Binding-site contacts:
Ligand atom C14 contacts residue VAL197 of chain 24.B at 3.6 Å (hydrophobic).
Ligand atom C10 contacts residue TYR157 of chain 24.B at 3.6 Å (hydrophobic).
Ligand atom C4 contacts residue TYR157 of chain 24.B at 3.4 Å (hydrophobic).
Ligand atom N6 contacts residue VAL194 of chain 24.B at 3.7 Å.
Ligand atom C20 contacts residue TYR110 of chain 24.B at 3.5 Å (hydrophobic).
Ligand atom C8 contacts residue PHE132 of chain 24.B at 3.4 Å (hydrophobic).
Ligand atom C23 contacts residue PHE236 of chain 24.B at 3.5 Å (hydrophobic).
Ligand atom C9 contacts residue ILE108 of chain 24.B at 3.5 Å (hydrophobic).
Ligand atom C8 contacts residue ILE108 of chain 24.B at 3.8 Å (hydrophobic).
Ligand atom C20 contacts residue PHE236 of chain 24.B at 3.2 Å (hydrophobic).
Ligand atom C21 contacts residue PHE236 of chain 24.B at 3.4 Å (hydrophobic).
Ligand atom O25 contacts residue TYR110 of chain 24.B at 3.0 Å.
Ligand atom C11 contacts residue VAL194 of chain 24.B at 3.7 Å (hydrophobic).
Ligand atom C11 contacts residue TYR157 of chain 24.B at 3.6 Å (hydrophobic).
Ligand atom N4 contacts residue LEU239 of chain 24.B at 3.8 Å.
Ligand atom C1 contacts residue ILE155 of chain 24.B at 3.7 Å (hydrophobic).
Ligand atom N4 contacts residue ILE192 of chain 24.B at 3.6 Å.
Ligand atom C12 contacts residue PHE236 of chain 24.B at 3.8 Å (hydrophobic).
Ligand atom C10 contacts residue VAL194 of chain 24.B at 3.7 Å (hydrophobic).
Ligand atom C9 contacts residue TYR157 of chain 24.B at 3.8 Å (hydrophobic).
Ligand atom C21 contacts residue TYR203 of chain 24.B at 3.8 Å (hydrophobic).
Ligand atom C27 contacts residue THR109 of chain 24.B at 3.5 Å.
Ligand atom C14 contacts residue PHE236 of chain 24.B at 3.9 Å (hydrophobic).
Ligand atom C19 contacts residue TYR110 of chain 24.B at 3.7 Å (hydrophobic).
Ligand atom C1 contacts residue PRO179 of chain 24.B at 3.9 Å (hydrophobic).
Ligand atom C22 contacts residue PHE236 of chain 24.B at 3.9 Å (hydrophobic).
Ligand atom C3 contacts residue ALA24 of chain 24.D at 3.7 Å (hydrophobic).
Ligand atom C23 contacts residue TYR110 of chain 24.B at 3.3 Å (hydrophobic).
Ligand atom O24 contacts residue PHE236 of chain 24.B at 3.7 Å.
Ligand atom C19 contacts residue PHE236 of chain 24.B at 3.5 Å (hydrophobic).
Ligand atom C4 contacts residue ALA24 of chain 24.D at 3.8 Å (hydrophobic).
Ligand atom O24 contacts residue TYR110 of chain 24.B at 3.9 Å.
Ligand atom C13 contacts residue VAL197 of chain 24.B at 3.6 Å (hydrophobic).
Ligand atom C3 contacts residue TYR157 of chain 24.B at 3.5 Å (hydrophobic).
Ligand atom C1 contacts residue ILE181 of chain 24.B at 3.4 Å (hydrophobic).
Ligand atom C7 contacts residue PHE132 of chain 24.B at 3.6 Å (hydrophobic).
Ligand atom N3 contacts residue ILE192 of chain 24.B at 3.8 Å.
Ligand atom C26 contacts residue THR109 of chain 24.B at 3.7 Å.
Ligand atom C3 contacts residue PRO179 of chain 24.B at 3.7 Å (hydrophobic).
Ligand atom C22 contacts residue TYR203 of chain 24.B at 3.5 Å (hydrophobic).

Sequence of chain 24.B:
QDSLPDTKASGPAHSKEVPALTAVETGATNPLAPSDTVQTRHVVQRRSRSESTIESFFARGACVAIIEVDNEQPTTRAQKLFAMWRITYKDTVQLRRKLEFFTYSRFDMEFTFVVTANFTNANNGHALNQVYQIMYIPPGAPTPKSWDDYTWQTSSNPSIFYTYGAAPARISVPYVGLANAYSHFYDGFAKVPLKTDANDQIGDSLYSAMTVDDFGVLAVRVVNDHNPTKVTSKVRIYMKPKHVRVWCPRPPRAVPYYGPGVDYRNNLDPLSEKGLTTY

A small-molecule ligand and the protein it binds are described below.
Small molecule (SMILES): CCOC(=O)c1ccc(OCCCCC2CCN(c3ccc(C)nn3)CC2)cc1

Sequence of chain 24.D:
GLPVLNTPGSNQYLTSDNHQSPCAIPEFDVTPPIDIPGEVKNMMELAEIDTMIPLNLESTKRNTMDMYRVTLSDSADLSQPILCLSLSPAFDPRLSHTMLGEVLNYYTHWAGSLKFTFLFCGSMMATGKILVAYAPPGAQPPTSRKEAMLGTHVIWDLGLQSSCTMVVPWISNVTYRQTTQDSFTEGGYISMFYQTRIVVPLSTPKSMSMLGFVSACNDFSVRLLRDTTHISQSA

Sequence of chain 25.D:
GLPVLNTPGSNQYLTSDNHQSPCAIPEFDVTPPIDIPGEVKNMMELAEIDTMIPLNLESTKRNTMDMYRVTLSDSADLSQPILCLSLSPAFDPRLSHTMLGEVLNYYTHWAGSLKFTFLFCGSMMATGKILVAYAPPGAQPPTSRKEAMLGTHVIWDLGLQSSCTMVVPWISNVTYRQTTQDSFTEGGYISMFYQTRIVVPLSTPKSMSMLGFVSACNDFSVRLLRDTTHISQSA